Sequence of chain 8.A:
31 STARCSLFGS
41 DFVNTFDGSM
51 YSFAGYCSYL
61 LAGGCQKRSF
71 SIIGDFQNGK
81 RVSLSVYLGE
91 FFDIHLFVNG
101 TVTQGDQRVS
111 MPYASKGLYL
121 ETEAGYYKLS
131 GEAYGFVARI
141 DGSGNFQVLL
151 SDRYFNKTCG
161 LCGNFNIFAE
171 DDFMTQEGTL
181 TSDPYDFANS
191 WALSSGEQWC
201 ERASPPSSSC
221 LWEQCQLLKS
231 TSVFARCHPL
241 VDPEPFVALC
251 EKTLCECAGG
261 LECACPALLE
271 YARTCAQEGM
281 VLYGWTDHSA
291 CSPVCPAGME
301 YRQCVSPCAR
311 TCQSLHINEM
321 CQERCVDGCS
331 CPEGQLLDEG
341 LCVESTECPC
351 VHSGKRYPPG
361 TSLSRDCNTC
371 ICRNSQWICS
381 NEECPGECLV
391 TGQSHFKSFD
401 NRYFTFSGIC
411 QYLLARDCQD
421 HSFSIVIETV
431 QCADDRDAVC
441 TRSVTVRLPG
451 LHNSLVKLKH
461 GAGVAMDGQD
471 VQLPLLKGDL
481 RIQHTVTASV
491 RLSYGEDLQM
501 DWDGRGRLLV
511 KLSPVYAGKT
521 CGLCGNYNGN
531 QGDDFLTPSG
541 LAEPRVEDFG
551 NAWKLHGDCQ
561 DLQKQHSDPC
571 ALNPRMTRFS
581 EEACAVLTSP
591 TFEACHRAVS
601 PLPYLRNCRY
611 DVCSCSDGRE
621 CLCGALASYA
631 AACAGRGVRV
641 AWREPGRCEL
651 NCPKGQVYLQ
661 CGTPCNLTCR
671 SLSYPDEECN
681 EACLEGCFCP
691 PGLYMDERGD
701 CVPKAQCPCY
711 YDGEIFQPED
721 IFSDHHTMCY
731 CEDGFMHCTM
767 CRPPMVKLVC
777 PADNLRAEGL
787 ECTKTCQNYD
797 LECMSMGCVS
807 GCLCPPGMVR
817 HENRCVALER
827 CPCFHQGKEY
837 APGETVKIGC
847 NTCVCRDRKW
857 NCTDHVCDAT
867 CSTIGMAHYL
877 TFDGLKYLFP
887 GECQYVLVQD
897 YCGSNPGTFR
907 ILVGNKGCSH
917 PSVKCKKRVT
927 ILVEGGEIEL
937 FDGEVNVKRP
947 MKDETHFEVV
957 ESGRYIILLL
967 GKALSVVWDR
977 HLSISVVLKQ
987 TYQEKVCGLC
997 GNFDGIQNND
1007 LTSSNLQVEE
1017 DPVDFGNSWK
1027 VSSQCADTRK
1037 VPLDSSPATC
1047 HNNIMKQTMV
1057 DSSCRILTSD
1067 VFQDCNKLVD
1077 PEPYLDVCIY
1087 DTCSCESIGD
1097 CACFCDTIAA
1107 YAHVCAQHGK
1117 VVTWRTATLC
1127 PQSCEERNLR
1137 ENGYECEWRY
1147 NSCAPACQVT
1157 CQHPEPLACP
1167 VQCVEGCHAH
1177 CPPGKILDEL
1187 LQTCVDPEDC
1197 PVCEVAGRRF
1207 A

Binding-site contacts:
Ligand atom C1 contacts residue ASN666 of chain 8.A at 1.4 Å.
Ligand atom N2 contacts residue ASN666 of chain 8.A at 3.0 Å (h-bond).
Ligand atom O5 contacts residue ASN666 of chain 8.A at 2.3 Å (h-bond).
Ligand atom C6 contacts residue THR663 of chain 8.A at 3.7 Å.
Ligand atom C4 contacts residue ASN666 of chain 8.A at 4.2 Å.
Ligand atom O7 contacts residue ASN666 of chain 8.A at 4.0 Å.
Ligand atom C8 contacts residue TYR694 of chain 8.A at 3.4 Å (hydrophobic).
Ligand atom C7 contacts residue ASN666 of chain 8.A at 3.7 Å.
Ligand atom C5 contacts residue ASN666 of chain 8.A at 3.6 Å.
Ligand atom N2 contacts residue TYR694 of chain 8.A at 4.5 Å.
Ligand atom C5 contacts residue THR663 of chain 8.A at 4.3 Å.
Ligand atom C8 contacts residue LEU693 of chain 8.A at 4.2 Å (hydrophobic).
Ligand atom C3 contacts residue ASN666 of chain 8.A at 3.8 Å.
Ligand atom C2 contacts residue ASN666 of chain 8.A at 2.5 Å.
Ligand atom C7 contacts residue TYR694 of chain 8.A at 4.5 Å (hydrophobic).

A small-molecule ligand and the protein it binds are described below.
Small molecule (SMILES): CC(=O)N[C@@H]1[C@@H](O)[C@H](O)[C@@H](CO)O[C@H]1O